Sequence of chain 1.C:
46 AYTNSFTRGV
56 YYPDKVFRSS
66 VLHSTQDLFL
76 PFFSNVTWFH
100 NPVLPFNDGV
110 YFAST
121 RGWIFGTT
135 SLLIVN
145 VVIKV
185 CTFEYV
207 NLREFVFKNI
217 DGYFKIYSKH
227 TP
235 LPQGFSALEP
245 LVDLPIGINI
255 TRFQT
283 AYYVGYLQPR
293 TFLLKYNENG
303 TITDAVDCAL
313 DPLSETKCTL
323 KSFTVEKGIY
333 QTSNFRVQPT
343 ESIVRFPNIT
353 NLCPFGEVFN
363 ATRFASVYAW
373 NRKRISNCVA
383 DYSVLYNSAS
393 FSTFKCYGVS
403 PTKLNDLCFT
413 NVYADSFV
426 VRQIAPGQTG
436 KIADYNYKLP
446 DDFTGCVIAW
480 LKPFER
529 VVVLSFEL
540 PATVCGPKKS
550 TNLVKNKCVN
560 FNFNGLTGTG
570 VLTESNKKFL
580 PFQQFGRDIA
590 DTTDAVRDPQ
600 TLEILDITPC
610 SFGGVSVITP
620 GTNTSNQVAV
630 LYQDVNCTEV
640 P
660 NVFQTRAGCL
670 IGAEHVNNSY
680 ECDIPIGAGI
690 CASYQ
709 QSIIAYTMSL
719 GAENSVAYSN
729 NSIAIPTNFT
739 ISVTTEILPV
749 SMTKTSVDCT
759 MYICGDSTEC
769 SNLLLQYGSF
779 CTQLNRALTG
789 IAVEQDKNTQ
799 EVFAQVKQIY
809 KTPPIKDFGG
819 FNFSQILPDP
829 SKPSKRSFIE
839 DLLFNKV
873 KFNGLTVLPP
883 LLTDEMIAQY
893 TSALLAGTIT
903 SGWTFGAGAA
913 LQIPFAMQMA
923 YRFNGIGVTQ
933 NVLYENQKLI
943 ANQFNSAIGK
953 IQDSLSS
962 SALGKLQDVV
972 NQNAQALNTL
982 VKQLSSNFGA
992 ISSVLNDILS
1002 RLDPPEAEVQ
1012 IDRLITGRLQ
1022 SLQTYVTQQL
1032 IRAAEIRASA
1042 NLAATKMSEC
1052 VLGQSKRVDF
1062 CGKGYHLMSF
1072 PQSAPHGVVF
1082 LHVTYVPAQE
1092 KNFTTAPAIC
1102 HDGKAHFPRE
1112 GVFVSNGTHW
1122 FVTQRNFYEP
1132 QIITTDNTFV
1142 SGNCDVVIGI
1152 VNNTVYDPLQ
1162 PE

Binding-site contacts:
Ligand atom C8 contacts residue ASN301 of chain 1.C at 4.2 Å.
Ligand atom C7 contacts residue ASN299 of chain 1.C at 4.5 Å.
Ligand atom C3 contacts residue ASN301 of chain 1.C at 3.8 Å.
Ligand atom C5 contacts residue ASN301 of chain 1.C at 3.7 Å.
Ligand atom C1 contacts residue ASN301 of chain 1.C at 1.4 Å.
Ligand atom C7 contacts residue ASN301 of chain 1.C at 3.8 Å.
Ligand atom C8 contacts residue GLU300 of chain 1.C at 3.3 Å.
Ligand atom C2 contacts residue ASN301 of chain 1.C at 2.4 Å.
Ligand atom O7 contacts residue ASN299 of chain 1.C at 4.0 Å.
Ligand atom N2 contacts residue ASN301 of chain 1.C at 3.0 Å (h-bond).
Ligand atom C4 contacts residue ASN301 of chain 1.C at 4.2 Å.
Ligand atom O5 contacts residue ASN301 of chain 1.C at 2.4 Å (h-bond).
Ligand atom C1 contacts residue GLU300 of chain 1.C at 4.4 Å.

A small-molecule ligand and the protein it binds are described below.
Small molecule (SMILES): CC(=O)N[C@@H]1[C@@H](O)[C@H](O)[C@@H](CO)O[C@H]1O